The protein below binds the small molecule below.
Small molecule (SMILES): CC(C)[C@H](C)[C@H](N)C(=O)O

Sequence of chain 1.A:
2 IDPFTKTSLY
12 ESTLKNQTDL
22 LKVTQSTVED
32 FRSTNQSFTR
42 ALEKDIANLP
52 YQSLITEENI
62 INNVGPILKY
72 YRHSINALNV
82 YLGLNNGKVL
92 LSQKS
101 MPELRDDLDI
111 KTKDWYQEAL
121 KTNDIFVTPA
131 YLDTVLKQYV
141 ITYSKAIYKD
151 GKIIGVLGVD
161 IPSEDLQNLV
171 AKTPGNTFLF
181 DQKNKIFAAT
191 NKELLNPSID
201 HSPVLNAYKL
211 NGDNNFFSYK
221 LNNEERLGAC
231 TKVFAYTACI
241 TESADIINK

Binding-site contacts:
Ligand atom CAE contacts residue VAL135 of chain 1.A at 3.7 Å (hydrophobic).
Ligand atom CB contacts residue ASP133 of chain 1.A at 3.8 Å.
Ligand atom CA contacts residue ASP133 of chain 1.A at 3.6 Å.
Ligand atom CA contacts residue ASP160 of chain 1.A at 3.8 Å.
Ligand atom CA contacts residue TYR131 of chain 1.A at 3.4 Å (hydrophobic).
Ligand atom CAE contacts residue THR134 of chain 1.A at 4.3 Å.
Ligand atom CG contacts residue TYR82 of chain 1.A at 4.1 Å (hydrophobic).
Ligand atom CB contacts residue TRP115 of chain 1.A at 4.4 Å (hydrophobic).
Ligand atom C contacts residue ASP133 of chain 1.A at 4.0 Å.
Ligand atom N contacts residue ASP133 of chain 1.A at 2.6 Å (salt-bridge).
Ligand atom OXT contacts residue LYS113 of chain 1.A at 3.5 Å.
Ligand atom OXT contacts residue TYR131 of chain 1.A at 3.9 Å.
Ligand atom C contacts residue THR134 of chain 1.A at 3.5 Å.
Ligand atom CD1 contacts residue TRP115 of chain 1.A at 4.2 Å (hydrophobic).
Ligand atom CD1 contacts residue LEU108 of chain 1.A at 4.2 Å (hydrophobic).
Ligand atom CD1 contacts residue VAL90 of chain 1.A at 4.1 Å (hydrophobic).
Ligand atom N contacts residue THR142 of chain 1.A at 4.4 Å.
Ligand atom N contacts residue TYR131 of chain 1.A at 2.8 Å (h-bond).
Ligand atom O contacts residue ASP133 of chain 1.A at 3.5 Å (salt-bridge).
Ligand atom CAE contacts residue ASP160 of chain 1.A at 4.3 Å.
Ligand atom N contacts residue ASP160 of chain 1.A at 2.7 Å (salt-bridge).
Ligand atom CG contacts residue TRP115 of chain 1.A at 3.8 Å (hydrophobic).
Ligand atom O contacts residue THR134 of chain 1.A at 2.7 Å (h-bond).
Ligand atom CA contacts residue TYR82 of chain 1.A at 3.5 Å (hydrophobic).
Ligand atom OXT contacts residue TRP115 of chain 1.A at 2.9 Å (h-bond).
Ligand atom CD1 contacts residue TYR82 of chain 1.A at 3.8 Å (hydrophobic).
Ligand atom CD2 contacts residue TRP115 of chain 1.A at 4.4 Å (hydrophobic).
Ligand atom N contacts residue TYR82 of chain 1.A at 3.7 Å.
Ligand atom CAE contacts residue ASN80 of chain 1.A at 4.2 Å.
Ligand atom CD2 contacts residue LEU108 of chain 1.A at 4.1 Å (hydrophobic).
Ligand atom C contacts residue TRP115 of chain 1.A at 3.6 Å (hydrophobic).
Ligand atom CD2 contacts residue LYS113 of chain 1.A at 4.4 Å.
Ligand atom CB contacts residue TYR82 of chain 1.A at 3.9 Å (hydrophobic).
Ligand atom CD2 contacts residue THR134 of chain 1.A at 4.4 Å.
Ligand atom C contacts residue TYR131 of chain 1.A at 3.5 Å (hydrophobic).
Ligand atom CA contacts residue TRP115 of chain 1.A at 3.6 Å (hydrophobic).
Ligand atom OXT contacts residue THR134 of chain 1.A at 3.7 Å.
Ligand atom CAE contacts residue ASP133 of chain 1.A at 3.0 Å.
Ligand atom CB contacts residue ASP160 of chain 1.A at 4.0 Å.
Ligand atom O contacts residue TYR131 of chain 1.A at 3.5 Å.